Binding-site contacts:
Ligand atom C3 contacts residue PHE130 of chain 1.E at 3.9 Å (hydrophobic).
Ligand atom O2 contacts residue THR265 of chain 1.E at 2.6 Å (h-bond).
Ligand atom O3 contacts residue ARG297 of chain 1.E at 3.4 Å (salt-bridge).
Ligand atom C4 contacts residue ALA411 of chain 1.E at 3.6 Å (hydrophobic).
Ligand atom C4 contacts residue ARG297 of chain 1.E at 3.2 Å.
Ligand atom O1 contacts residue THR265 of chain 1.E at 3.2 Å (h-bond).
Ligand atom O1 contacts residue GLU266 of chain 1.E at 2.6 Å (salt-bridge).
Ligand atom C1 contacts residue ARG297 of chain 1.E at 3.6 Å.
Ligand atom O3 contacts residue HIS364 of chain 1.E at 3.0 Å (h-bond).
Ligand atom C1 contacts residue PHE130 of chain 1.E at 3.8 Å (hydrophobic).
Ligand atom O5 contacts residue ARG408 of chain 1.E at 2.6 Å (salt-bridge).
Ligand atom O1 contacts residue HIS253 of chain 1.E at 3.0 Å (h-bond).
Ligand atom O3 contacts residue FAD1 of chain 1.EF at 3.4 Å (h-bond).
Ligand atom C3 contacts residue FAD1 of chain 1.EF at 3.1 Å.
Ligand atom C1 contacts residue HIS253 of chain 1.E at 3.9 Å.
Ligand atom O4 contacts residue ARG408 of chain 1.E at 2.6 Å (salt-bridge).
Ligand atom C2 contacts residue FAD1 of chain 1.EF at 3.5 Å.
Ligand atom O1 contacts residue LEU263 of chain 1.E at 3.9 Å.
Ligand atom C4 contacts residue ARG408 of chain 1.E at 3.3 Å.
Ligand atom O4 contacts residue HIS364 of chain 1.E at 3.0 Å (h-bond).
Ligand atom O2 contacts residue GLY62 of chain 1.E at 2.7 Å (h-bond).
Ligand atom O2 contacts residue GLN61 of chain 1.E at 3.8 Å.
Ligand atom O3 contacts residue HIS253 of chain 1.E at 3.4 Å.
Ligand atom C2 contacts residue ARG297 of chain 1.E at 3.0 Å.
Ligand atom C1 contacts residue LEU263 of chain 1.E at 3.9 Å (hydrophobic).
Ligand atom O4 contacts residue ARG297 of chain 1.E at 3.0 Å (salt-bridge).
Ligand atom C1 contacts residue GLY62 of chain 1.E at 3.9 Å.
Ligand atom O5 contacts residue FAD1 of chain 1.EF at 2.8 Å.
Ligand atom O2 contacts residue FAD1 of chain 1.EF at 3.3 Å (h-bond).
Ligand atom O4 contacts residue FAD1 of chain 1.EF at 3.0 Å.
Ligand atom O2 contacts residue PHE130 of chain 1.E at 3.6 Å.
Ligand atom O5 contacts residue ARG297 of chain 1.E at 3.7 Å.
Ligand atom O3 contacts residue LEU263 of chain 1.E at 3.7 Å.
Ligand atom C4 contacts residue FAD1 of chain 1.EF at 3.1 Å.
Ligand atom C1 contacts residue THR265 of chain 1.E at 3.3 Å.
Ligand atom C3 contacts residue ARG297 of chain 1.E at 2.8 Å.
Ligand atom O1 contacts residue ARG297 of chain 1.E at 3.4 Å (salt-bridge).
Ligand atom O5 contacts residue GLY410 of chain 1.E at 3.4 Å.
Ligand atom O5 contacts residue ALA411 of chain 1.E at 2.6 Å (h-bond).
Ligand atom C1 contacts residue GLU266 of chain 1.E at 3.7 Å.

Sequence of chain 1.E:
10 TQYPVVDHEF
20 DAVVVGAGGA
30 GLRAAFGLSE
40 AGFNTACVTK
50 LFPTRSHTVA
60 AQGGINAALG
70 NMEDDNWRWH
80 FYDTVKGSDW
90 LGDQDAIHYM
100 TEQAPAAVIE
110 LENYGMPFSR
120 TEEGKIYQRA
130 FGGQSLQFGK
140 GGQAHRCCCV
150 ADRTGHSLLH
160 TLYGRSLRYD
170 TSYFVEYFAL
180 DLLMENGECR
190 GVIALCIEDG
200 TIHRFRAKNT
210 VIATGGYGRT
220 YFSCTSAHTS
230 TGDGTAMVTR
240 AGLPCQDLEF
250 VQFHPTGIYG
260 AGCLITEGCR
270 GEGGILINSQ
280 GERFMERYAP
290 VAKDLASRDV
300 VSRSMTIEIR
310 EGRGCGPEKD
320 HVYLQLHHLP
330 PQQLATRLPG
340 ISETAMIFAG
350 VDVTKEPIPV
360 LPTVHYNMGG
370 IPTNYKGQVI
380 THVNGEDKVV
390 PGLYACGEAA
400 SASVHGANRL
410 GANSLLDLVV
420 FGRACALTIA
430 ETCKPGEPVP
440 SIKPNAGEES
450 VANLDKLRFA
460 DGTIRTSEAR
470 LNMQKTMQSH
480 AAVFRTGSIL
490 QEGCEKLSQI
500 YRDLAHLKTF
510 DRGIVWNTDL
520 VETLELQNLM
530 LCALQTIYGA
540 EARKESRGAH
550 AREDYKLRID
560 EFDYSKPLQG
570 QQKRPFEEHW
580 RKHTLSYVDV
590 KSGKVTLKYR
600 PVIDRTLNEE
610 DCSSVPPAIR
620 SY

The protein below binds the small molecule below.
Small molecule (SMILES): O=C(O)/C=C(\O)C(=O)O